A small-molecule ligand and the protein it binds are described below.
Small molecule (SMILES): CC(=O)N[C@@H]1[C@@H](O)[C@H](O)[C@@H](CO)O[C@H]1O

Sequence of chain 1.A:
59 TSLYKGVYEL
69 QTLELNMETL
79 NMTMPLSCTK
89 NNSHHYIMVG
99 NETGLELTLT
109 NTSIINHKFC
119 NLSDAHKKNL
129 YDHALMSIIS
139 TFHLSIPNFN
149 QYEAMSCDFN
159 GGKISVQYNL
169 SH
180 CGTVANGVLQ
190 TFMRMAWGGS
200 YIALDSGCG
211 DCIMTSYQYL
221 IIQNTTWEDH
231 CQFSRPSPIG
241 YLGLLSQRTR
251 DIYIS

Binding-site contacts:
Ligand atom C8 contacts residue THR225 of chain 1.A at 4.0 Å.
Ligand atom C5 contacts residue ASN224 of chain 1.A at 3.6 Å.
Ligand atom O5 contacts residue LYS161 of chain 1.A at 4.2 Å.
Ligand atom C6 contacts residue LYS161 of chain 1.A at 4.0 Å.
Ligand atom O7 contacts residue ASN224 of chain 1.A at 3.9 Å.
Ligand atom O5 contacts residue ASN224 of chain 1.A at 2.3 Å (h-bond).
Ligand atom C1 contacts residue ASN224 of chain 1.A at 1.4 Å.
Ligand atom C4 contacts residue LYS161 of chain 1.A at 4.1 Å.
Ligand atom C4 contacts residue ASN224 of chain 1.A at 4.2 Å.
Ligand atom C5 contacts residue LYS161 of chain 1.A at 3.5 Å.
Ligand atom C2 contacts residue ASN224 of chain 1.A at 2.6 Å.
Ligand atom O7 contacts residue THR225 of chain 1.A at 3.8 Å.
Ligand atom C1 contacts residue LYS161 of chain 1.A at 4.3 Å.
Ligand atom C7 contacts residue THR225 of chain 1.A at 3.9 Å.
Ligand atom C3 contacts residue ASN224 of chain 1.A at 3.9 Å.
Ligand atom C7 contacts residue ASN224 of chain 1.A at 3.2 Å.
Ligand atom C3 contacts residue LYS161 of chain 1.A at 4.3 Å.
Ligand atom O4 contacts residue LYS161 of chain 1.A at 3.2 Å.
Ligand atom C8 contacts residue ASN224 of chain 1.A at 3.1 Å.
Ligand atom O7 contacts residue THR226 of chain 1.A at 4.0 Å.
Ligand atom N2 contacts residue ASN224 of chain 1.A at 3.0 Å (h-bond).
Ligand atom C6 contacts residue GLY159 of chain 1.A at 4.2 Å.